A small-molecule ligand and the protein it binds are described below.
Small molecule (SMILES): COc1cc2c(cc1O)[C@@H]1Cc3ccc(OC)c(O)c3CN1CC2

Binding-site contacts:
Ligand atom O4 contacts residue SER36 of chain 1.B at 2.8 Å (h-bond).
Ligand atom O6 contacts residue LEU33 of chain 1.B at 3.2 Å (h-bond).
Ligand atom C23 contacts residue ASN329 of chain 1.A at 3.3 Å.
Ligand atom C11 contacts residue TRP271 of chain 1.A at 3.3 Å (hydrophobic).
Ligand atom O22 contacts residue PHE181 of chain 1.A at 3.4 Å.
Ligand atom O4 contacts residue LEU33 of chain 1.B at 2.7 Å (h-bond).
Ligand atom C18 contacts residue MET325 of chain 1.A at 3.7 Å (hydrophobic).
Ligand atom C17 contacts residue MET325 of chain 1.A at 3.6 Å (hydrophobic).
Ligand atom C2 contacts residue MET131 of chain 1.A at 3.7 Å (hydrophobic).
Ligand atom C7 contacts residue LEU33 of chain 1.B at 3.6 Å (hydrophobic).
Ligand atom C23 contacts residue PHE181 of chain 1.A at 3.5 Å (hydrophobic).
Ligand atom C5 contacts residue LEU33 of chain 1.B at 3.8 Å (hydrophobic).
Ligand atom C19 contacts residue ASP275 of chain 1.A at 3.6 Å.
Ligand atom C13 contacts residue HIS274 of chain 1.A at 3.3 Å.
Ligand atom C24 contacts residue PHE181 of chain 1.A at 3.7 Å (hydrophobic).
Ligand atom O22 contacts residue ASP275 of chain 1.A at 3.3 Å (salt-bridge).
Ligand atom C19 contacts residue HIS274 of chain 1.A at 3.7 Å.
Ligand atom O20 contacts residue TRP271 of chain 1.A at 3.3 Å (h-bond).
Ligand atom C7 contacts residue GLY34 of chain 1.B at 3.7 Å.
Ligand atom O20 contacts residue HIS274 of chain 1.A at 3.1 Å (h-bond).
Ligand atom O6 contacts residue GLY34 of chain 1.B at 3.6 Å (h-bond).
Ligand atom C7 contacts residue ASN317 of chain 1.A at 3.4 Å.
Ligand atom C10 contacts residue PHE303 of chain 1.A at 3.7 Å (hydrophobic).
Ligand atom C8 contacts residue PRO321 of chain 1.A at 3.7 Å (hydrophobic).
Ligand atom C24 contacts residue MET325 of chain 1.A at 3.6 Å (hydrophobic).
Ligand atom C19 contacts residue MET325 of chain 1.A at 3.7 Å (hydrophobic).
Ligand atom C11 contacts residue HIS274 of chain 1.A at 3.7 Å.
Ligand atom C25 contacts residue MET325 of chain 1.A at 3.5 Å (hydrophobic).
Ligand atom C23 contacts residue PHE167 of chain 1.A at 3.6 Å (hydrophobic).
Ligand atom C10 contacts residue PRO321 of chain 1.A at 3.7 Å (hydrophobic).
Ligand atom O22 contacts residue ASN329 of chain 1.A at 3.4 Å (h-bond).
Ligand atom C21 contacts residue PHE181 of chain 1.A at 3.5 Å (hydrophobic).
Ligand atom C9 contacts residue PRO321 of chain 1.A at 3.6 Å (hydrophobic).
Ligand atom C3 contacts residue LEU33 of chain 1.B at 3.7 Å (hydrophobic).
Ligand atom C18 contacts residue MET185 of chain 1.A at 3.8 Å (hydrophobic).
Ligand atom C24 contacts residue LEU328 of chain 1.A at 3.7 Å (hydrophobic).
Ligand atom O20 contacts residue SAH1 of chain 1.C at 3.3 Å (h-bond).
Ligand atom O20 contacts residue ASP275 of chain 1.A at 3.1 Å (salt-bridge).
Ligand atom N12 contacts residue HIS274 of chain 1.A at 3.4 Å.
Ligand atom C21 contacts residue MET325 of chain 1.A at 3.7 Å (hydrophobic).

Sequence of chain 1.B:
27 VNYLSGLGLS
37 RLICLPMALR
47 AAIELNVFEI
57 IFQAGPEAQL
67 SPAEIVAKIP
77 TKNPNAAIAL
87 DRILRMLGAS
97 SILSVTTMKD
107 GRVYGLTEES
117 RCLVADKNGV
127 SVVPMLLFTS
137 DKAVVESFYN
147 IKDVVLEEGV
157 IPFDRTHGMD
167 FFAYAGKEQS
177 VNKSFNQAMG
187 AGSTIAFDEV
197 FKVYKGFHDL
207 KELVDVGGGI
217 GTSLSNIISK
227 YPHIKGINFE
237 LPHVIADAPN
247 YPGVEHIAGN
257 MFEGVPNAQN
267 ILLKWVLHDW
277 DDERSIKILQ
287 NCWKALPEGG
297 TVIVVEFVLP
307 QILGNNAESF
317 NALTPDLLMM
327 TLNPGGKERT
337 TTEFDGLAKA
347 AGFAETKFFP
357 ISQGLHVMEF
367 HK

Sequence of chain 1.A:
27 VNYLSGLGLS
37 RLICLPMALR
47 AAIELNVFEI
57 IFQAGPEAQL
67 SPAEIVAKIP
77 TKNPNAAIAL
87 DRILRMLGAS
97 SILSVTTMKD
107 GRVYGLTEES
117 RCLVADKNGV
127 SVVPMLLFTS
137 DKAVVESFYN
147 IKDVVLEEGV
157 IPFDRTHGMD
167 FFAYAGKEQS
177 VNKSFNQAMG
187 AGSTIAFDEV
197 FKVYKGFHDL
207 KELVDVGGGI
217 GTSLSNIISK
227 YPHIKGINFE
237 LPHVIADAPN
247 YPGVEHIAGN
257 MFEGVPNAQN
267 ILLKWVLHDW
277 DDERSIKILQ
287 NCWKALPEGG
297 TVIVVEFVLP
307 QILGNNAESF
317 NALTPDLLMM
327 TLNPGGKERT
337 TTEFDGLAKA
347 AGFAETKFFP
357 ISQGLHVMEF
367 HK